A small-molecule ligand and the protein it binds are described below.
Small molecule (SMILES): C/C(=C\C(=O)N[C@@H](Cc1ccccc1)[C@H](O)CN(Cc1cccs1)S(=O)(=O)c1cc(F)c(F)cc1F)C(F)(F)F

Sequence of chain 1.B:
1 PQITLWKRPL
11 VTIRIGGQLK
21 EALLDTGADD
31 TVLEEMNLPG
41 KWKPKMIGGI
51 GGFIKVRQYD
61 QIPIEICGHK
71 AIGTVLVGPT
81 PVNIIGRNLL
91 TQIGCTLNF

Sequence of chain 1.A:
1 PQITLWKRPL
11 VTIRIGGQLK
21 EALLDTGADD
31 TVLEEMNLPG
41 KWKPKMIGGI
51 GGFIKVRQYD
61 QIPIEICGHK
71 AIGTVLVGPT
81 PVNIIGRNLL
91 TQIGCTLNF

Binding-site contacts:
Ligand atom F26 contacts residue ALA28 of chain 1.A at 3.2 Å.
Ligand atom C24 contacts residue GLY48 of chain 1.A at 3.2 Å.
Ligand atom F27 contacts residue ASP29 of chain 1.A at 3.4 Å.
Ligand atom F27 contacts residue ASP30 of chain 1.A at 3.6 Å.
Ligand atom F3 contacts residue ALA28 of chain 1.B at 3.0 Å.
Ligand atom F1 contacts residue GLY48 of chain 1.B at 3.4 Å.
Ligand atom C14 contacts residue VAL82 of chain 1.A at 3.4 Å (hydrophobic).
Ligand atom C13 contacts residue THR80 of chain 1.A at 3.6 Å.
Ligand atom C36 contacts residue ILE50 of chain 1.A at 3.4 Å (hydrophobic).
Ligand atom C32 contacts residue GLY27 of chain 1.A at 3.6 Å.
Ligand atom C12 contacts residue GLY27 of chain 1.B at 3.4 Å.
Ligand atom F28 contacts residue VAL32 of chain 1.A at 3.6 Å.
Ligand atom O10 contacts residue ILE84 of chain 1.B at 3.5 Å.
Ligand atom C13 contacts residue PRO81 of chain 1.A at 3.5 Å (hydrophobic).
Ligand atom F1 contacts residue ILE47 of chain 1.B at 3.5 Å.
Ligand atom N20 contacts residue GLY27 of chain 1.A at 3.6 Å (h-bond).
Ligand atom C14 contacts residue ILE84 of chain 1.A at 3.4 Å (hydrophobic).
Ligand atom C36 contacts residue VAL82 of chain 1.B at 3.7 Å (hydrophobic).
Ligand atom C4 contacts residue ALA28 of chain 1.B at 3.7 Å (hydrophobic).
Ligand atom C22 contacts residue ALA28 of chain 1.A at 3.7 Å (hydrophobic).
Ligand atom C32 contacts residue ASP25 of chain 1.B at 3.5 Å.
Ligand atom C3 contacts residue VAL32 of chain 1.B at 3.5 Å (hydrophobic).
Ligand atom F26 contacts residue ILE84 of chain 1.A at 3.7 Å.
Ligand atom C3 contacts residue ASP30 of chain 1.B at 3.5 Å.
Ligand atom F28 contacts residue ILE47 of chain 1.A at 3.2 Å.
Ligand atom C17 contacts residue ASP25 of chain 1.B at 3.5 Å.
Ligand atom C33 contacts residue GLY27 of chain 1.A at 3.5 Å.
Ligand atom O9 contacts residue GLY49 of chain 1.B at 3.3 Å.
Ligand atom O9 contacts residue ILE50 of chain 1.A at 3.4 Å.
Ligand atom O18 contacts residue ASP25 of chain 1.A at 2.6 Å (salt-bridge).
Ligand atom O18 contacts residue GLY27 of chain 1.A at 3.6 Å.
Ligand atom C6 contacts residue GLY48 of chain 1.B at 3.2 Å.
Ligand atom F2 contacts residue ASP30 of chain 1.B at 3.4 Å.
Ligand atom O18 contacts residue ASP25 of chain 1.B at 2.7 Å (salt-bridge).
Ligand atom F3 contacts residue ILE84 of chain 1.B at 3.5 Å.
Ligand atom C17 contacts residue ASP25 of chain 1.A at 3.5 Å.
Ligand atom F26 contacts residue ASP30 of chain 1.A at 3.1 Å.
Ligand atom C24 contacts residue ILE50 of chain 1.B at 3.6 Å (hydrophobic).
Ligand atom C36 contacts residue GLY49 of chain 1.A at 3.6 Å.
Ligand atom C16 contacts residue ASP25 of chain 1.B at 3.3 Å.